The small molecule below binds the protein below.
Small molecule (SMILES): O=C(NCCCN(CCCCN(CCCNC(=O)c1cccc(O)c1O)C(=O)c1cccc(O)c1O)C(=O)c1cccc(O)c1O)c1cccc(O)c1O

Binding-site contacts:
Ligand atom C26 contacts residue LYS127 of chain 1.A at 3.8 Å.
Ligand atom C26 contacts residue PHE125 of chain 1.A at 3.5 Å (hydrophobic).
Ligand atom N2 contacts residue LYS127 of chain 1.A at 4.5 Å.
Ligand atom C10 contacts residue LYS127 of chain 1.A at 3.6 Å.
Ligand atom C10 contacts residue LYS136 of chain 1.A at 3.8 Å.
Ligand atom C27 contacts residue TH1 of chain 1.D at 3.3 Å.
Ligand atom C24 contacts residue TYR134 of chain 1.A at 3.7 Å (hydrophobic).
Ligand atom C24 contacts residue PHE135 of chain 1.A at 4.0 Å (hydrophobic).
Ligand atom O8 contacts residue LYS127 of chain 1.A at 3.8 Å.
Ligand atom O9 contacts residue TH1 of chain 1.D at 2.5 Å.
Ligand atom C26 contacts residue LYS136 of chain 1.A at 4.2 Å.
Ligand atom C9 contacts residue LYS136 of chain 1.A at 4.3 Å.
Ligand atom C25 contacts residue LYS136 of chain 1.A at 4.0 Å.
Ligand atom C28 contacts residue LYS127 of chain 1.A at 3.6 Å.
Ligand atom C27 contacts residue PHE125 of chain 1.A at 4.4 Å (hydrophobic).
Ligand atom C26 contacts residue TYR108 of chain 1.A at 4.1 Å (hydrophobic).
Ligand atom C9 contacts residue LYS127 of chain 1.A at 4.2 Å.
Ligand atom C25 contacts residue PHE125 of chain 1.A at 3.9 Å (hydrophobic).
Ligand atom O9 contacts residue LYS127 of chain 1.A at 4.2 Å.
Ligand atom O2 contacts residue ALA42 of chain 1.A at 3.8 Å.
Ligand atom C27 contacts residue LYS136 of chain 1.A at 3.8 Å.
Ligand atom C24 contacts residue LYS127 of chain 1.A at 3.9 Å.
Ligand atom C25 contacts residue LYS126 of chain 1.A at 4.4 Å.
Ligand atom C25 contacts residue TYR134 of chain 1.A at 4.0 Å (hydrophobic).
Ligand atom O8 contacts residue LYS136 of chain 1.A at 3.4 Å (salt-bridge).
Ligand atom C27 contacts residue LYS127 of chain 1.A at 3.7 Å.
Ligand atom C25 contacts residue LYS127 of chain 1.A at 3.7 Å.
Ligand atom C7 contacts residue ILE43 of chain 1.A at 4.4 Å (hydrophobic).
Ligand atom O9 contacts residue TYR108 of chain 1.A at 2.8 Å (h-bond).
Ligand atom O8 contacts residue TH1 of chain 1.D at 2.6 Å.
Ligand atom O9 contacts residue LYS136 of chain 1.A at 3.8 Å.
Ligand atom O2 contacts residue TYR134 of chain 1.A at 4.2 Å.
Ligand atom C28 contacts residue LYS136 of chain 1.A at 3.7 Å.
Ligand atom C27 contacts residue TYR108 of chain 1.A at 4.0 Å (hydrophobic).
Ligand atom C25 contacts residue PHE135 of chain 1.A at 4.1 Å (hydrophobic).
Ligand atom C24 contacts residue LYS136 of chain 1.A at 3.9 Å.
Ligand atom C28 contacts residue TH1 of chain 1.D at 3.4 Å.

Sequence of chain 1.A:
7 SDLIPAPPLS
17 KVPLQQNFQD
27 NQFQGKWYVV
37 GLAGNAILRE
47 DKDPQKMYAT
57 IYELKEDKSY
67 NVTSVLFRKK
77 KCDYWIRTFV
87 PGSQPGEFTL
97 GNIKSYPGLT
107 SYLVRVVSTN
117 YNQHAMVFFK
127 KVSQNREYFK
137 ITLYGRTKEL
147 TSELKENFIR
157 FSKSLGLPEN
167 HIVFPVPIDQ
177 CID